Sequence of chain 1.A:
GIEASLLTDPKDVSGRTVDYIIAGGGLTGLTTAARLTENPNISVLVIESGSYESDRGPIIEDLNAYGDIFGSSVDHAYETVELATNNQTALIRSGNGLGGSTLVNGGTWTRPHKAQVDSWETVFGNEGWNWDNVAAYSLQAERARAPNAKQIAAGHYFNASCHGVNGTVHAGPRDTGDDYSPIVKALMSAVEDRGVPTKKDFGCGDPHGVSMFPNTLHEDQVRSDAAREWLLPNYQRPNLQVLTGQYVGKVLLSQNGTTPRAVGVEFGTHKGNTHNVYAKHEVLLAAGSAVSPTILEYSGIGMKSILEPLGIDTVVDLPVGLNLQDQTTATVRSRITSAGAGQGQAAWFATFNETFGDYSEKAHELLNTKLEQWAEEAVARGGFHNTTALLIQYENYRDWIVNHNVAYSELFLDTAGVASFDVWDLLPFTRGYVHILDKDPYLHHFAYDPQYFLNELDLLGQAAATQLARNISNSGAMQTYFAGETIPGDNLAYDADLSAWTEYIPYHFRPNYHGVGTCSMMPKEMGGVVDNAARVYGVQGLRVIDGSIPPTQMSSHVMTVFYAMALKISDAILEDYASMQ

Binding-site contacts:
Ligand atom C5 contacts residue ALA391 of chain 1.A at 4.2 Å (hydrophobic).
Ligand atom C1 contacts residue ASN388 of chain 1.A at 1.4 Å.
Ligand atom O4 contacts residue GLU527 of chain 1.A at 2.9 Å (salt-bridge).
Ligand atom O6 contacts residue ILE394 of chain 1.A at 3.7 Å.
Ligand atom C1 contacts residue GLU527 of chain 1.A at 4.0 Å.
Ligand atom C6 contacts residue THR390 of chain 1.A at 3.8 Å.
Ligand atom O5 contacts residue GLU527 of chain 1.A at 3.5 Å (salt-bridge).
Ligand atom C5 contacts residue GLU527 of chain 1.A at 4.1 Å.
Ligand atom O7 contacts residue ASN388 of chain 1.A at 3.2 Å (h-bond).
Ligand atom C4 contacts residue GLU527 of chain 1.A at 3.5 Å.
Ligand atom C7 contacts residue ASN388 of chain 1.A at 3.3 Å.
Ligand atom C5 contacts residue THR390 of chain 1.A at 3.9 Å.
Ligand atom C2 contacts residue GLU527 of chain 1.A at 3.7 Å.
Ligand atom C6 contacts residue ILE394 of chain 1.A at 3.9 Å (hydrophobic).
Ligand atom C3 contacts residue ASN388 of chain 1.A at 3.8 Å.
Ligand atom N2 contacts residue ASN388 of chain 1.A at 3.0 Å (h-bond).
Ligand atom C6 contacts residue ALA391 of chain 1.A at 3.9 Å (hydrophobic).
Ligand atom O6 contacts residue MET528 of chain 1.A at 3.7 Å.
Ligand atom O6 contacts residue ALA391 of chain 1.A at 3.6 Å.
Ligand atom C2 contacts residue ASN388 of chain 1.A at 2.5 Å.
Ligand atom O6 contacts residue GLU527 of chain 1.A at 3.5 Å (salt-bridge).
Ligand atom O3 contacts residue GLU527 of chain 1.A at 3.4 Å.
Ligand atom C5 contacts residue ASN388 of chain 1.A at 3.5 Å.
Ligand atom C3 contacts residue GLU527 of chain 1.A at 4.0 Å.
Ligand atom O5 contacts residue ASN388 of chain 1.A at 2.2 Å (h-bond).
Ligand atom C1 contacts residue THR390 of chain 1.A at 4.3 Å.
Ligand atom C6 contacts residue GLU527 of chain 1.A at 4.4 Å.
Ligand atom O5 contacts residue ALA391 of chain 1.A at 3.5 Å.
Ligand atom C4 contacts residue ASN388 of chain 1.A at 4.1 Å.
Ligand atom C1 contacts residue ALA391 of chain 1.A at 4.4 Å (hydrophobic).
Ligand atom O5 contacts residue THR390 of chain 1.A at 4.0 Å.
Ligand atom O7 contacts residue GLU527 of chain 1.A at 4.4 Å.

A protein and the small-molecule ligand that binds it are described below.
Small molecule (SMILES): CC(=O)N[C@@H]1[C@@H](O)[C@H](O)[C@@H](CO)O[C@H]1O